Sequence of chain 1.A:
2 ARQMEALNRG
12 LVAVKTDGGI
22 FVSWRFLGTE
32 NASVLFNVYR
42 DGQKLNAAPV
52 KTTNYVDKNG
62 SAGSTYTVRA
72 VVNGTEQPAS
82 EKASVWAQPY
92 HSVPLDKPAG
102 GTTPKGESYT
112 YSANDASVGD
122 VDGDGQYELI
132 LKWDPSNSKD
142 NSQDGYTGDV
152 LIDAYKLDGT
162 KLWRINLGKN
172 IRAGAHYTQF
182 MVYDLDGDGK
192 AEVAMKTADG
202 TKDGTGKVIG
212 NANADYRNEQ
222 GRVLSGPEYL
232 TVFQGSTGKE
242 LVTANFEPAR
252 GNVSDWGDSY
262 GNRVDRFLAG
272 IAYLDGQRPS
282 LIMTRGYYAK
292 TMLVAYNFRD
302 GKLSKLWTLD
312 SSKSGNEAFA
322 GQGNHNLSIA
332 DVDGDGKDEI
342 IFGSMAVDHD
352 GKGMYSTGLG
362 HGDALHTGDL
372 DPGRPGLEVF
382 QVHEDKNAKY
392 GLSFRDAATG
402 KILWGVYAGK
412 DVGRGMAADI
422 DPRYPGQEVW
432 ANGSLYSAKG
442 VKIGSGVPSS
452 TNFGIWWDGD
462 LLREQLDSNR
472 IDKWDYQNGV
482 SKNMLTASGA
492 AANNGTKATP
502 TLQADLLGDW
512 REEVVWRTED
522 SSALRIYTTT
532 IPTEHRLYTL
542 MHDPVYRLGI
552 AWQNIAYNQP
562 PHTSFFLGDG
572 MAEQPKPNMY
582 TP

Binding-site contacts:
Ligand atom C2 contacts residue LYS170 of chain 1.A at 4.0 Å.
Ligand atom O4 contacts residue VAL209 of chain 1.A at 4.4 Å.
Ligand atom O2 contacts residue LYS170 of chain 1.A at 2.9 Å (salt-bridge).
Ligand atom C3 contacts residue ALA213 of chain 1.A at 4.1 Å (hydrophobic).
Ligand atom C3 contacts residue VAL209 of chain 1.A at 4.3 Å (hydrophobic).
Ligand atom C6 contacts residue LYS203 of chain 1.A at 4.4 Å.
Ligand atom O3 contacts residue LYS170 of chain 1.A at 4.2 Å.
Ligand atom O1 contacts residue ASN214 of chain 1.A at 4.0 Å.
Ligand atom O4 contacts residue LYS203 of chain 1.A at 3.5 Å.
Ligand atom C1 contacts residue ASN214 of chain 1.A at 4.0 Å.
Ligand atom C3 contacts residue GLY201 of chain 1.A at 3.5 Å.
Ligand atom O2 contacts residue ALA213 of chain 1.A at 4.1 Å.
Ligand atom O3 contacts residue GLY201 of chain 1.A at 2.6 Å (h-bond).
Ligand atom C5 contacts residue VAL209 of chain 1.A at 4.4 Å (hydrophobic).
Ligand atom C1 contacts residue ALA213 of chain 1.A at 4.0 Å (hydrophobic).
Ligand atom O4 contacts residue GLY201 of chain 1.A at 4.0 Å.
Ligand atom O1 contacts residue VAL209 of chain 1.A at 3.8 Å.
Ligand atom O1 contacts residue ALA213 of chain 1.A at 3.9 Å.
Ligand atom C4 contacts residue GLY201 of chain 1.A at 4.4 Å.
Ligand atom O3 contacts residue ALA213 of chain 1.A at 4.2 Å.
Ligand atom C2 contacts residue ALA213 of chain 1.A at 3.3 Å (hydrophobic).

A protein and the small-molecule ligand that binds it are described below.
Small molecule (SMILES): C[C@@H]1O[C@@H](O)[C@H](O)[C@H](O)[C@H]1O